Sequence of chain 1.A:
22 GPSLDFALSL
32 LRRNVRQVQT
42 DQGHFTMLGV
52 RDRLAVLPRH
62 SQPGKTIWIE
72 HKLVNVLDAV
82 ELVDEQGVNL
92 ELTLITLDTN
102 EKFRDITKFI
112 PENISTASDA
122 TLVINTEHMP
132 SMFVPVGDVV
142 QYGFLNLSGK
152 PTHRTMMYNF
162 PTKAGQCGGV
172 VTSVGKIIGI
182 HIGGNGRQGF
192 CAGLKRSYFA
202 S

The protein below binds the small molecule below.
Small molecule (SMILES): Cc1cc(C(=O)N[C@@H](Cc2ccc(F)cc2)C(=O)N[C@H](C=O)C[C@@H]2CCCNC2=O)no1

Binding-site contacts:
Ligand atom N2 contacts residue LEU148 of chain 1.A at 3.7 Å.
Ligand atom C5 contacts residue HIS61 of chain 1.A at 3.6 Å.
Ligand atom O2 contacts residue CYS168 of chain 1.A at 2.6 Å (h-bond).
Ligand atom F1 contacts residue ARG60 of chain 1.A at 3.7 Å.
Ligand atom C6 contacts residue HIS61 of chain 1.A at 3.5 Å.
Ligand atom O5 contacts residue THR163 of chain 1.A at 2.8 Å (h-bond).
Ligand atom N3 contacts residue GLY185 of chain 1.A at 3.5 Å.
Ligand atom C1 contacts residue ILE183 of chain 1.A at 3.3 Å (hydrophobic).
Ligand atom F1 contacts residue THR153 of chain 1.A at 3.5 Å.
Ligand atom C18 contacts residue CYS168 of chain 1.A at 2.5 Å (hydrophobic).
Ligand atom C2 contacts residue HIS61 of chain 1.A at 3.6 Å.
Ligand atom C3 contacts residue ILE183 of chain 1.A at 3.6 Å (hydrophobic).
Ligand atom O5 contacts residue GLY185 of chain 1.A at 3.5 Å (h-bond).
Ligand atom C14 contacts residue GLY185 of chain 1.A at 3.2 Å.
Ligand atom C8 contacts residue GLU92 of chain 1.A at 3.4 Å.
Ligand atom C17 contacts residue GLY185 of chain 1.A at 3.7 Å.
Ligand atom N4 contacts residue HIS61 of chain 1.A at 3.5 Å (h-bond).
Ligand atom F1 contacts residue LYS151 of chain 1.A at 3.3 Å.
Ligand atom C20 contacts residue GLY184 of chain 1.A at 3.6 Å.
Ligand atom F1 contacts residue GLU92 of chain 1.A at 3.4 Å.
Ligand atom O4 contacts residue LEU148 of chain 1.A at 3.6 Å.
Ligand atom O2 contacts residue PHE46 of chain 1.A at 3.6 Å.
Ligand atom C19 contacts residue CYS168 of chain 1.A at 3.0 Å (hydrophobic).
Ligand atom C9 contacts residue GLU92 of chain 1.A at 3.7 Å.
Ligand atom C15 contacts residue HIS61 of chain 1.A at 3.1 Å.
Ligand atom O4 contacts residue GLY184 of chain 1.A at 3.0 Å.
Ligand atom O4 contacts residue GLY185 of chain 1.A at 3.3 Å (h-bond).
Ligand atom C13 contacts residue GLY185 of chain 1.A at 3.7 Å.
Ligand atom C6 contacts residue ILE183 of chain 1.A at 3.2 Å (hydrophobic).
Ligand atom C20 contacts residue GLY185 of chain 1.A at 3.7 Å.
Ligand atom O1 contacts residue LEU148 of chain 1.A at 3.6 Å (h-bond).
Ligand atom N3 contacts residue LYS164 of chain 1.A at 3.6 Å.
Ligand atom O2 contacts residue HIS61 of chain 1.A at 2.6 Å (h-bond).
Ligand atom N3 contacts residue THR163 of chain 1.A at 3.1 Å (h-bond).
Ligand atom O5 contacts residue HIS182 of chain 1.A at 2.5 Å (h-bond).
Ligand atom C21 contacts residue LYS164 of chain 1.A at 3.4 Å.
Ligand atom O5 contacts residue GLY184 of chain 1.A at 3.3 Å.
Ligand atom C15 contacts residue CYS168 of chain 1.A at 1.6 Å (hydrophobic).
Ligand atom N4 contacts residue ILE183 of chain 1.A at 3.0 Å (h-bond).
Ligand atom N4 contacts residue CYS168 of chain 1.A at 2.9 Å (h-bond).